Binding-site contacts:
Ligand atom O6 contacts residue PRO266 of chain 1.E at 3.7 Å.
Ligand atom N2 contacts residue ASN417 of chain 1.E at 2.9 Å (h-bond).
Ligand atom N2 contacts residue ASN237 of chain 1.E at 4.2 Å.
Ligand atom C8 contacts residue LYS227 of chain 1.E at 3.5 Å.
Ligand atom C8 contacts residue ASN237 of chain 1.E at 3.4 Å.
Ligand atom O5 contacts residue PRO266 of chain 1.E at 3.7 Å.
Ligand atom C5 contacts residue PRO266 of chain 1.E at 4.4 Å (hydrophobic).
Ligand atom C5 contacts residue ASN417 of chain 1.E at 3.6 Å.
Ligand atom C3 contacts residue ASN417 of chain 1.E at 3.7 Å.
Ligand atom C6 contacts residue PRO266 of chain 1.E at 3.8 Å (hydrophobic).
Ligand atom C2 contacts residue ASN417 of chain 1.E at 2.4 Å.
Ligand atom O7 contacts residue ASN417 of chain 1.E at 4.0 Å.
Ligand atom O5 contacts residue ASN417 of chain 1.E at 2.3 Å (h-bond).
Ligand atom C4 contacts residue ASN417 of chain 1.E at 4.1 Å.
Ligand atom C7 contacts residue ASN237 of chain 1.E at 3.9 Å.
Ligand atom C7 contacts residue ASN417 of chain 1.E at 3.7 Å.
Ligand atom C1 contacts residue ASN417 of chain 1.E at 1.4 Å.

Sequence of chain 1.E:
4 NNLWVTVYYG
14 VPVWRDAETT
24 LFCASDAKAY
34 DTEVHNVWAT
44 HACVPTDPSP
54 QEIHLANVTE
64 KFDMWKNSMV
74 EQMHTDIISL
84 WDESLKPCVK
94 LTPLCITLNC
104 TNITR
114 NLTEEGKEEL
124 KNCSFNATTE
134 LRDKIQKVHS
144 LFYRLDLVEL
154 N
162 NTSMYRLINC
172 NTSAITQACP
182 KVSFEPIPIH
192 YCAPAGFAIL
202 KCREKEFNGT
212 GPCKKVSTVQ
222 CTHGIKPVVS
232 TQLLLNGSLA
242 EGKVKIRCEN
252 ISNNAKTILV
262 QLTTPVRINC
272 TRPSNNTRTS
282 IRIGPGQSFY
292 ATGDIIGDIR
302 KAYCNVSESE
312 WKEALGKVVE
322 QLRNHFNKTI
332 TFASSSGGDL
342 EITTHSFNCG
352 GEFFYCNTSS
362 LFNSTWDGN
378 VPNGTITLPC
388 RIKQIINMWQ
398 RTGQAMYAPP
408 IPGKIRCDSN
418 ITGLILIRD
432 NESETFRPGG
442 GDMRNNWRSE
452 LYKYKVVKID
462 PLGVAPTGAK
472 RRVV

A protein and the small-molecule ligand that binds it are described below.
Small molecule (SMILES): CC(=O)N[C@H]1[C@H](O[C@H]2[C@H](O)[C@@H](NC(C)=O)CO[C@@H]2CO)O[C@H](CO)[C@@H](O)[C@@H]1O